A small-molecule ligand and the protein it binds are described below.
Small molecule (SMILES): N[C@@H](CC(=O)O)C(=O)O

Sequence of chain 1.B:
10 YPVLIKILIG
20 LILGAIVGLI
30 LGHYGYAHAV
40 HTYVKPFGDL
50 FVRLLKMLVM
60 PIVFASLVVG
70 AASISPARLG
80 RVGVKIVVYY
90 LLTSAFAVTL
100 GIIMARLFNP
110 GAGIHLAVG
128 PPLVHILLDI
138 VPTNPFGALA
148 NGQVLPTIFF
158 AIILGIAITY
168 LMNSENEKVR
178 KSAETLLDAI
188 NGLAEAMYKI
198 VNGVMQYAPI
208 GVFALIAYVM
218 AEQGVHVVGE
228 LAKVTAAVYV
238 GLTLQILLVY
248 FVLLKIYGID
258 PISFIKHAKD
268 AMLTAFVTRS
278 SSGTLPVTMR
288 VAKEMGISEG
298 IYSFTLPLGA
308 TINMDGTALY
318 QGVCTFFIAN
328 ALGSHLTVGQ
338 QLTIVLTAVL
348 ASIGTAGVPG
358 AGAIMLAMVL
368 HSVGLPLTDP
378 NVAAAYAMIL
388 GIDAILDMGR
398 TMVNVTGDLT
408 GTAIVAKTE

Binding-site contacts:
Ligand atom CB contacts residue VAL355 of chain 1.B at 3.5 Å (hydrophobic).
Ligand atom OXT contacts residue SER277 of chain 1.B at 4.0 Å.
Ligand atom C contacts residue ARG276 of chain 1.B at 3.8 Å.
Ligand atom OXT contacts residue VAL355 of chain 1.B at 3.4 Å (h-bond).
Ligand atom N contacts residue ASP394 of chain 1.B at 2.5 Å (salt-bridge).
Ligand atom OD2 contacts residue ARG397 of chain 1.B at 3.3 Å (salt-bridge).
Ligand atom OD1 contacts residue ARG397 of chain 1.B at 2.8 Å (salt-bridge).
Ligand atom N contacts residue VAL355 of chain 1.B at 3.4 Å (h-bond).
Ligand atom OXT contacts residue ARG276 of chain 1.B at 3.4 Å (salt-bridge).
Ligand atom N contacts residue PRO356 of chain 1.B at 3.8 Å.
Ligand atom O contacts residue THR398 of chain 1.B at 3.6 Å.
Ligand atom CA contacts residue ASP394 of chain 1.B at 3.6 Å.
Ligand atom C contacts residue ASN401 of chain 1.B at 3.5 Å.
Ligand atom N contacts residue THR398 of chain 1.B at 2.7 Å (h-bond).
Ligand atom OXT contacts residue GLY354 of chain 1.B at 3.0 Å (h-bond).
Ligand atom OD2 contacts residue THR352 of chain 1.B at 3.3 Å.
Ligand atom CB contacts residue THR352 of chain 1.B at 3.9 Å.
Ligand atom CB contacts residue ALA353 of chain 1.B at 3.5 Å (hydrophobic).
Ligand atom CA contacts residue ARG276 of chain 1.B at 3.7 Å.
Ligand atom O contacts residue SER278 of chain 1.B at 3.2 Å.
Ligand atom C contacts residue VAL355 of chain 1.B at 4.0 Å (hydrophobic).
Ligand atom OD1 contacts residue GLY359 of chain 1.B at 3.6 Å (h-bond).
Ligand atom C contacts residue THR398 of chain 1.B at 3.6 Å.
Ligand atom OD2 contacts residue GLY359 of chain 1.B at 2.9 Å.
Ligand atom CA contacts residue VAL355 of chain 1.B at 3.8 Å (hydrophobic).
Ligand atom CG contacts residue GLY359 of chain 1.B at 3.3 Å.
Ligand atom CA contacts residue THR398 of chain 1.B at 3.3 Å.
Ligand atom OXT contacts residue THR398 of chain 1.B at 3.9 Å.
Ligand atom CG contacts residue ARG397 of chain 1.B at 3.4 Å.
Ligand atom OXT contacts residue ALA353 of chain 1.B at 3.9 Å.
Ligand atom O contacts residue ASN401 of chain 1.B at 2.7 Å (h-bond).
Ligand atom C contacts residue SER278 of chain 1.B at 3.6 Å.
Ligand atom OD2 contacts residue THR314 of chain 1.B at 2.7 Å (h-bond).
Ligand atom CA contacts residue ASN401 of chain 1.B at 3.5 Å.
Ligand atom CG contacts residue THR352 of chain 1.B at 4.0 Å.
Ligand atom N contacts residue ARG276 of chain 1.B at 2.5 Å (salt-bridge).
Ligand atom OXT contacts residue SER278 of chain 1.B at 3.0 Å (h-bond).
Ligand atom OD1 contacts residue ASP394 of chain 1.B at 2.9 Å (salt-bridge).
Ligand atom O contacts residue MET311 of chain 1.B at 3.6 Å.
Ligand atom CG contacts residue THR314 of chain 1.B at 3.6 Å.